Sequence of chain 1.B:
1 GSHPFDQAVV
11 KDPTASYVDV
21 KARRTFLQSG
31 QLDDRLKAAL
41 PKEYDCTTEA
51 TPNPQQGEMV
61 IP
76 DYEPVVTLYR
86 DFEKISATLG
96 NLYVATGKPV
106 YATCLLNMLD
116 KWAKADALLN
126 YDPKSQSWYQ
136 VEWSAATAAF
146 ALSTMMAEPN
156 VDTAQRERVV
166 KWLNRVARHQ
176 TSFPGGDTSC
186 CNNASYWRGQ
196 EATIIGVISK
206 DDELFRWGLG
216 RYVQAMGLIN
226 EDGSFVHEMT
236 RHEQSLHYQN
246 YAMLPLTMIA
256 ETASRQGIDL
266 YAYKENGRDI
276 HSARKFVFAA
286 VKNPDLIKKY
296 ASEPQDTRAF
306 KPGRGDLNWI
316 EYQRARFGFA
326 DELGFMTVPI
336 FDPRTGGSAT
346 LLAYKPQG

A small-molecule ligand and the protein it binds are described below.
Small molecule (SMILES): O=C(O)[C@H]1O[C@@H](O)[C@@H](O)[C@@H](O)[C@@H]1O[C@@H]1O[C@@H](C(=O)O)[C@@H](O)[C@H](O)[C@@H]1O

Binding-site contacts:
Ligand atom C5 contacts residue TRP138 of chain 1.B at 3.6 Å (hydrophobic).
Ligand atom O6B contacts residue ARG303 of chain 1.B at 2.5 Å (salt-bridge).
Ligand atom O6B contacts residue ARG339 of chain 1.B at 3.1 Å (salt-bridge).
Ligand atom O2 contacts residue TYR243 of chain 1.B at 3.2 Å (h-bond).
Ligand atom C6 contacts residue ARG303 of chain 1.B at 3.6 Å.
Ligand atom C2 contacts residue HIS242 of chain 1.B at 4.0 Å.
Ligand atom O6B contacts residue ARG85 of chain 1.B at 3.2 Å (salt-bridge).
Ligand atom O5 contacts residue TRP138 of chain 1.B at 3.5 Å.
Ligand atom O5 contacts residue TYR246 of chain 1.B at 4.2 Å.
Ligand atom C5 contacts residue TYR246 of chain 1.B at 3.8 Å (hydrophobic).
Ligand atom O6A contacts residue ARG309 of chain 1.B at 3.8 Å.
Ligand atom O6A contacts residue TRP138 of chain 1.B at 4.0 Å.
Ligand atom C6 contacts residue ARG85 of chain 1.B at 4.0 Å.
Ligand atom O6A contacts residue ARG85 of chain 1.B at 4.1 Å.
Ligand atom O3 contacts residue TYR246 of chain 1.B at 4.1 Å.
Ligand atom O6A contacts residue ARG303 of chain 1.B at 4.1 Å.
Ligand atom C3 contacts residue HIS242 of chain 1.B at 4.0 Å.
Ligand atom O3 contacts residue ARG303 of chain 1.B at 3.5 Å (salt-bridge).
Ligand atom O2 contacts residue ARG339 of chain 1.B at 3.1 Å (salt-bridge).
Ligand atom O2 contacts residue ARG303 of chain 1.B at 4.0 Å.
Ligand atom C1 contacts residue TYR243 of chain 1.B at 3.8 Å (hydrophobic).
Ligand atom C2 contacts residue ARG85 of chain 1.B at 3.5 Å.
Ligand atom C2 contacts residue TYR246 of chain 1.B at 3.9 Å (hydrophobic).
Ligand atom C1 contacts residue TRP138 of chain 1.B at 4.1 Å (hydrophobic).
Ligand atom O6B contacts residue TRP138 of chain 1.B at 3.5 Å.
Ligand atom C2 contacts residue TYR243 of chain 1.B at 3.6 Å (hydrophobic).
Ligand atom C6 contacts residue ARG309 of chain 1.B at 3.3 Å.
Ligand atom O1 contacts residue TYR243 of chain 1.B at 2.9 Å (h-bond).
Ligand atom O3 contacts residue HIS242 of chain 1.B at 3.0 Å (h-bond).
Ligand atom O6B contacts residue ARG309 of chain 1.B at 3.0 Å (salt-bridge).
Ligand atom O2 contacts residue HIS242 of chain 1.B at 4.2 Å.
Ligand atom C1 contacts residue TYR246 of chain 1.B at 3.7 Å (hydrophobic).
Ligand atom O2 contacts residue ARG85 of chain 1.B at 3.5 Å (salt-bridge).
Ligand atom C4 contacts residue ARG309 of chain 1.B at 4.0 Å.
Ligand atom C6 contacts residue TRP138 of chain 1.B at 3.5 Å (hydrophobic).
Ligand atom C3 contacts residue TYR246 of chain 1.B at 3.5 Å (hydrophobic).
Ligand atom C4 contacts residue TYR246 of chain 1.B at 4.0 Å (hydrophobic).
Ligand atom C6 contacts residue ARG339 of chain 1.B at 4.0 Å.
Ligand atom C1 contacts residue ARG85 of chain 1.B at 3.7 Å.
Ligand atom C5 contacts residue ARG309 of chain 1.B at 3.9 Å.